Binding-site contacts:
Ligand atom O1 contacts residue VAL120 of chain 1.A at 3.2 Å.
Ligand atom O1 contacts residue SER24 of chain 1.A at 3.0 Å (h-bond).
Ligand atom O3 contacts residue SER24 of chain 1.A at 4.3 Å.
Ligand atom O1 contacts residue ASN27 of chain 1.A at 4.4 Å.
Ligand atom O2 contacts residue SER24 of chain 1.A at 3.8 Å.
Ligand atom AS contacts residue SER24 of chain 1.A at 3.9 Å.
Ligand atom O1 contacts residue GLN121 of chain 1.A at 4.5 Å.

Sequence of chain 1.A:
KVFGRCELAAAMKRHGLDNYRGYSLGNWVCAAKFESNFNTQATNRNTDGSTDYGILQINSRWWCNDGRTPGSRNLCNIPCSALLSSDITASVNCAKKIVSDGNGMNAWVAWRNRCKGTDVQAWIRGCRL

A small-molecule ligand and the protein it binds are described below.
Small molecule (SMILES): Nc1ccc([As](=O)(O)O)cc1